Sequence of chain 1.A:
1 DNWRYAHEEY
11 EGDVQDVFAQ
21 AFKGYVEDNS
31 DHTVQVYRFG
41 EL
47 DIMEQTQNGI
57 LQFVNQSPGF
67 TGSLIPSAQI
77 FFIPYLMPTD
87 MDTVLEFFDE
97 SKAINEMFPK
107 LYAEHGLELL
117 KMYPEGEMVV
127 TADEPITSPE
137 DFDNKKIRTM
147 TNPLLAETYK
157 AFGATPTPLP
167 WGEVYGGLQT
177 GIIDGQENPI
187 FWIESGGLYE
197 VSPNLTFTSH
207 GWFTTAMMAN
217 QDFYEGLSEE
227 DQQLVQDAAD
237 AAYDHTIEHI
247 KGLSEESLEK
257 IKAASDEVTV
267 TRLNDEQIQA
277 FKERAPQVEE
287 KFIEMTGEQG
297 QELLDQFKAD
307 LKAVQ

Binding-site contacts:
Ligand atom CA contacts residue TRP188 of chain 1.A at 3.7 Å (hydrophobic).
Ligand atom N contacts residue ASN184 of chain 1.A at 3.0 Å (h-bond).
Ligand atom CAA contacts residue TRP188 of chain 1.A at 3.7 Å (hydrophobic).
Ligand atom OG1 contacts residue TRP167 of chain 1.A at 4.1 Å.
Ligand atom CB contacts residue PHE66 of chain 1.A at 4.0 Å (hydrophobic).
Ligand atom C contacts residue MET146 of chain 1.A at 4.0 Å (hydrophobic).
Ligand atom C contacts residue ASN184 of chain 1.A at 3.9 Å.
Ligand atom OXT contacts residue PHE66 of chain 1.A at 3.4 Å.
Ligand atom C contacts residue ARG144 of chain 1.A at 3.5 Å.
Ligand atom OG1 contacts residue PHE66 of chain 1.A at 3.3 Å.
Ligand atom CB contacts residue PHE209 of chain 1.A at 4.1 Å (hydrophobic).
Ligand atom O contacts residue ASN184 of chain 1.A at 3.0 Å (h-bond).
Ligand atom CAI contacts residue PHE209 of chain 1.A at 3.4 Å (hydrophobic).
Ligand atom CAI contacts residue TRP188 of chain 1.A at 3.7 Å (hydrophobic).
Ligand atom CAA contacts residue GLU9 of chain 1.A at 3.5 Å.
Ligand atom NAG contacts residue TRP188 of chain 1.A at 4.1 Å.
Ligand atom C contacts residue TRP167 of chain 1.A at 3.8 Å (hydrophobic).
Ligand atom CG2 contacts residue GLU9 of chain 1.A at 3.7 Å.
Ligand atom OXT contacts residue MET146 of chain 1.A at 3.7 Å.
Ligand atom CAA contacts residue GLU121 of chain 1.A at 4.1 Å.
Ligand atom OXT contacts residue ARG144 of chain 1.A at 2.8 Å (salt-bridge).
Ligand atom CAI contacts residue ASN184 of chain 1.A at 3.6 Å.
Ligand atom CAA contacts residue PHE209 of chain 1.A at 3.6 Å (hydrophobic).
Ligand atom OG1 contacts residue GLU8 of chain 1.A at 4.1 Å.
Ligand atom CB contacts residue GLU8 of chain 1.A at 4.0 Å.
Ligand atom CAI contacts residue GLU9 of chain 1.A at 3.6 Å.
Ligand atom OXT contacts residue TRP167 of chain 1.A at 3.7 Å.
Ligand atom O contacts residue ARG144 of chain 1.A at 2.9 Å (salt-bridge).
Ligand atom CG2 contacts residue TRP188 of chain 1.A at 4.0 Å (hydrophobic).
Ligand atom NAG contacts residue PHE209 of chain 1.A at 3.7 Å.
Ligand atom CG2 contacts residue GLU8 of chain 1.A at 3.6 Å.
Ligand atom O contacts residue MET146 of chain 1.A at 3.8 Å.
Ligand atom CAA contacts residue ASN184 of chain 1.A at 3.5 Å.
Ligand atom CA contacts residue ASN184 of chain 1.A at 4.0 Å.
Ligand atom N contacts residue PHE209 of chain 1.A at 3.7 Å.
Ligand atom CG2 contacts residue GLN15 of chain 1.A at 4.2 Å.
Ligand atom NAG contacts residue GLU9 of chain 1.A at 2.8 Å (salt-bridge).
Ligand atom N contacts residue TRP188 of chain 1.A at 3.4 Å (h-bond).
Ligand atom CAA contacts residue PRO185 of chain 1.A at 3.7 Å (hydrophobic).
Ligand atom O contacts residue TRP167 of chain 1.A at 4.0 Å.

A small-molecule ligand and the protein it binds are described below.
Small molecule (SMILES): CC1=N[C@H](C(=O)O)[C@@H](O)CN1